Sequence of chain 1.A:
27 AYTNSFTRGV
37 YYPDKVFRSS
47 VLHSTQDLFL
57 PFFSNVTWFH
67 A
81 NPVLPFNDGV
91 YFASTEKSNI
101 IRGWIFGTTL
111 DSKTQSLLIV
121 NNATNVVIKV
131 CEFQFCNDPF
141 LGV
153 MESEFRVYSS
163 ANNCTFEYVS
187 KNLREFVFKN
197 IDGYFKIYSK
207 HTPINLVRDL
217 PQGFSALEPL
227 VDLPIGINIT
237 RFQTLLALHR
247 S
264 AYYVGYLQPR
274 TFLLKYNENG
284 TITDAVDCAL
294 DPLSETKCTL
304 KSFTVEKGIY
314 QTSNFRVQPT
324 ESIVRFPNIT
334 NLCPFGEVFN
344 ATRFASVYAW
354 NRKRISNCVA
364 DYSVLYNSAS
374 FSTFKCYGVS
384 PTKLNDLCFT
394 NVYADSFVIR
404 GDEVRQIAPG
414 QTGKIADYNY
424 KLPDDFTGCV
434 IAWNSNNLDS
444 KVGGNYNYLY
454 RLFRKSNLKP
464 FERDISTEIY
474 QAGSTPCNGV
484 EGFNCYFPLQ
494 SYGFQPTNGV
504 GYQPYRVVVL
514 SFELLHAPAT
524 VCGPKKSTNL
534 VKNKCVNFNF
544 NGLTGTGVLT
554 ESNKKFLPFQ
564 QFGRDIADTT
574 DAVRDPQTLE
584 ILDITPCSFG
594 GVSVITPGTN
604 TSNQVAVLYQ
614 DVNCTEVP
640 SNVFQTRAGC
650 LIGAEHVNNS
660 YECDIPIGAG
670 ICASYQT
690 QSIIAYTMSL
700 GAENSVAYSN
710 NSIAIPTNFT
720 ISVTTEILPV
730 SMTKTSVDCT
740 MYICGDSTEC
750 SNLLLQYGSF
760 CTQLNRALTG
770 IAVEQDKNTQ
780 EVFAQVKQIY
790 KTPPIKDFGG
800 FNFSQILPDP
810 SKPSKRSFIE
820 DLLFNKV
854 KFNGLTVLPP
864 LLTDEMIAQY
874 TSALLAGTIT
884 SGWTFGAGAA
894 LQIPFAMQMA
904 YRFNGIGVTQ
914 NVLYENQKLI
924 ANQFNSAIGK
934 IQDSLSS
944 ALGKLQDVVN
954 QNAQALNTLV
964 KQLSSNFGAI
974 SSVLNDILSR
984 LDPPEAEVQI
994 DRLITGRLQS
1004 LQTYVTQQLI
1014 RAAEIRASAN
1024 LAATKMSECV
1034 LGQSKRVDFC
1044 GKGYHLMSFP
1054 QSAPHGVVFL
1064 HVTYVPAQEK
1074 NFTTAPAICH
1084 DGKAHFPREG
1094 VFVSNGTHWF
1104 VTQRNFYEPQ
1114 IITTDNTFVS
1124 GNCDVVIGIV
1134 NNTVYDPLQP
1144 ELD

Binding-site contacts:
Ligand atom C8 contacts residue HIS655 of chain 1.A at 4.2 Å.
Ligand atom C4 contacts residue ASN657 of chain 1.A at 4.2 Å.
Ligand atom N2 contacts residue ASN657 of chain 1.A at 2.9 Å (h-bond).
Ligand atom C1 contacts residue ASN657 of chain 1.A at 1.4 Å.
Ligand atom O7 contacts residue ASN657 of chain 1.A at 3.8 Å.
Ligand atom C5 contacts residue ASN657 of chain 1.A at 3.7 Å.
Ligand atom C7 contacts residue ASN657 of chain 1.A at 3.6 Å.
Ligand atom O5 contacts residue ASN657 of chain 1.A at 2.4 Å (h-bond).
Ligand atom C3 contacts residue ASN657 of chain 1.A at 3.8 Å.
Ligand atom C2 contacts residue ASN657 of chain 1.A at 2.4 Å.

A protein and the small-molecule ligand that binds it are described below.
Small molecule (SMILES): CC(=O)N[C@@H]1[C@@H](O)[C@H](O)[C@@H](CO)O[C@H]1O